This small molecule binds to this protein.
Small molecule (SMILES): O=P(O)(O)OC[C@H]1O[C@](O)(CO)[C@@H](O)[C@@H]1O

Binding-site contacts:
Ligand atom O1 contacts residue MG1 of chain 2.E at 3.6 Å.
Ligand atom O3 contacts residue ASP121 of chain 2.A at 2.2 Å (salt-bridge).
Ligand atom O6 contacts residue TYR264 of chain 2.A at 3.4 Å.
Ligand atom O1 contacts residue PO41 of chain 2.C at 2.6 Å (h-bond).
Ligand atom C3 contacts residue MET248 of chain 2.A at 3.7 Å (hydrophobic).
Ligand atom C1 contacts residue PO41 of chain 2.C at 3.3 Å.
Ligand atom C1 contacts residue ASP121 of chain 2.A at 3.8 Å.
Ligand atom O3 contacts residue GLY122 of chain 2.A at 3.4 Å (h-bond).
Ligand atom C2 contacts residue ASP121 of chain 2.A at 3.9 Å.
Ligand atom O2 contacts residue PO41 of chain 2.C at 3.0 Å (h-bond).
Ligand atom C4 contacts residue MET248 of chain 2.A at 3.8 Å (hydrophobic).
Ligand atom C3 contacts residue ASP121 of chain 2.A at 3.2 Å.
Ligand atom O3 contacts residue SER247 of chain 2.A at 3.5 Å.
Ligand atom O3P contacts residue TYR244 of chain 2.A at 2.7 Å (h-bond).
Ligand atom O1 contacts residue ARG276 of chain 2.A at 3.5 Å (salt-bridge).
Ligand atom P contacts residue TYR244 of chain 2.A at 3.9 Å.
Ligand atom C5 contacts residue GLY246 of chain 2.A at 3.9 Å.
Ligand atom O1P contacts residue TYR215 of chain 2.A at 2.8 Å (h-bond).
Ligand atom O3 contacts residue MET248 of chain 2.A at 3.1 Å (h-bond).
Ligand atom C3 contacts residue GLY246 of chain 2.A at 3.8 Å.
Ligand atom O2 contacts residue SER123 of chain 2.A at 3.9 Å.
Ligand atom O1 contacts residue GLU280 of chain 2.A at 3.5 Å (salt-bridge).
Ligand atom O4 contacts residue MET248 of chain 2.A at 3.3 Å (h-bond).
Ligand atom C6 contacts residue TYR244 of chain 2.A at 3.8 Å (hydrophobic).
Ligand atom P contacts residue TYR264 of chain 2.A at 3.5 Å.
Ligand atom O2P contacts residue ARG243 of chain 1.A at 3.2 Å (salt-bridge).
Ligand atom O2 contacts residue GLY122 of chain 2.A at 3.9 Å.
Ligand atom O3 contacts residue GLY246 of chain 2.A at 3.5 Å (h-bond).
Ligand atom C6 contacts residue GLY246 of chain 2.A at 3.8 Å.
Ligand atom O4 contacts residue GLY246 of chain 2.A at 3.6 Å.
Ligand atom O1P contacts residue LYS274 of chain 2.A at 3.5 Å (salt-bridge).
Ligand atom O3P contacts residue TYR264 of chain 2.A at 3.3 Å.
Ligand atom C1 contacts residue GLU280 of chain 2.A at 3.2 Å.
Ligand atom O1P contacts residue TYR264 of chain 2.A at 2.6 Å (h-bond).
Ligand atom C1 contacts residue MG1 of chain 2.E at 3.1 Å.
Ligand atom O3P contacts residue ASN212 of chain 2.A at 3.0 Å (h-bond).
Ligand atom C4 contacts residue GLY246 of chain 2.A at 3.0 Å.
Ligand atom O5 contacts residue LYS274 of chain 2.A at 4.0 Å.
Ligand atom C2 contacts residue PO41 of chain 2.C at 3.9 Å.
Ligand atom O6 contacts residue LYS274 of chain 2.A at 3.5 Å (salt-bridge).

Sequence of chain 1.A:
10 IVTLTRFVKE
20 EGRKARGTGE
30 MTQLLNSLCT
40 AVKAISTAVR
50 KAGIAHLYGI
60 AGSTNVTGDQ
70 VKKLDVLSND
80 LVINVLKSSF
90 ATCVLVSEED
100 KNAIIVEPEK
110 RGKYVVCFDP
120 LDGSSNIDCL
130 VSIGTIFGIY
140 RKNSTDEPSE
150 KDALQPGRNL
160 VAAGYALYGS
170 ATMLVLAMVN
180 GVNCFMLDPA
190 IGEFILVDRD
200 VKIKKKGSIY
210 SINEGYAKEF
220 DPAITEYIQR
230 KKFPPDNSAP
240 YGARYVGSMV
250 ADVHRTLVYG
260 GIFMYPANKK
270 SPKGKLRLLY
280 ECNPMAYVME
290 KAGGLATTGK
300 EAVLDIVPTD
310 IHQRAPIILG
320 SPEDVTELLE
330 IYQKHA

Sequence of chain 2.A:
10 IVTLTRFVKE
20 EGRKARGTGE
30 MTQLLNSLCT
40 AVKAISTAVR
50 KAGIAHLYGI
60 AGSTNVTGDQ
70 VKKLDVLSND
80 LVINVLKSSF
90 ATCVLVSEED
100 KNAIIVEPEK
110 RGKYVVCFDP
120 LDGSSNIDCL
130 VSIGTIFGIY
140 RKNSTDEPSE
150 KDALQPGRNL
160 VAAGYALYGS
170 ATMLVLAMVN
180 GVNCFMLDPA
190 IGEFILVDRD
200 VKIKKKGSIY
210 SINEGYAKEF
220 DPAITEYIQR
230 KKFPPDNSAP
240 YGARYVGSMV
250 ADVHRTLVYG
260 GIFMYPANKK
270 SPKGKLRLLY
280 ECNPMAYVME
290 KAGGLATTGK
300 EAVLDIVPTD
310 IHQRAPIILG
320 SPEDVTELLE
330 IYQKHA